Binding-site contacts:
Ligand atom CBM contacts residue QV61 of chain 1.D at 3.6 Å.
Ligand atom CBG contacts residue QV61 of chain 1.D at 3.3 Å.
Ligand atom OAM contacts residue QV61 of chain 1.D at 3.2 Å.
Ligand atom CAN contacts residue QV61 of chain 1.D at 3.6 Å.
Ligand atom OAJ contacts residue QV61 of chain 1.D at 4.1 Å.
Ligand atom CAZ contacts residue QV61 of chain 1.D at 3.5 Å.
Ligand atom SBQ contacts residue QV61 of chain 1.D at 3.9 Å.
Ligand atom CAE contacts residue QV61 of chain 1.D at 4.1 Å.
Ligand atom NAX contacts residue QV61 of chain 1.D at 3.2 Å (h-bond).
Ligand atom OAF contacts residue QV61 of chain 1.D at 3.1 Å (h-bond).
Ligand atom CBK contacts residue QV61 of chain 1.D at 3.6 Å.
Ligand atom CAO contacts residue QV61 of chain 1.D at 3.5 Å.
Ligand atom CBO contacts residue QV61 of chain 1.D at 4.0 Å.
Ligand atom CAU contacts residue QV61 of chain 1.D at 3.8 Å.
Ligand atom OAG contacts residue QV61 of chain 1.D at 3.0 Å (h-bond).
Ligand atom CAB contacts residue QV61 of chain 1.D at 3.7 Å.
Ligand atom CBB contacts residue QV61 of chain 1.D at 3.9 Å.
Ligand atom CBE contacts residue QV61 of chain 1.D at 4.4 Å.
Ligand atom CBI contacts residue QV61 of chain 1.D at 3.6 Å.
Ligand atom CAD contacts residue QV61 of chain 1.D at 4.3 Å.
Ligand atom CAR contacts residue QV61 of chain 1.D at 3.7 Å.
Ligand atom CBC contacts residue QV61 of chain 1.D at 3.5 Å.
Ligand atom CAS contacts residue QV61 of chain 1.D at 3.4 Å.
Ligand atom CBF contacts residue QV61 of chain 1.D at 4.0 Å.
Ligand atom CBJ contacts residue QV61 of chain 1.D at 3.6 Å.
Ligand atom CBN contacts residue QV61 of chain 1.D at 4.1 Å.
Ligand atom NAW contacts residue QV61 of chain 1.D at 4.0 Å.
Ligand atom CBL contacts residue QV61 of chain 1.D at 3.9 Å.

A small-molecule ligand and the protein it binds are described below.
Small molecule (SMILES): Cc1cc(C)c(S(=O)(=O)O)cc1Nc1ccc(Nc2c(C)cc(C)c(S(=O)(=O)O)c2C)c2c1C(=O)c1ccccc1C2=O